Binding-site contacts:
Ligand atom OAJ contacts residue ARG198 of chain 1.A at 2.7 Å (salt-bridge).
Ligand atom OAM contacts residue TYR453 of chain 1.A at 3.7 Å.
Ligand atom CAF contacts residue TRP502 of chain 1.A at 3.7 Å (hydrophobic).
Ligand atom OAQ contacts residue TRP468 of chain 1.A at 3.5 Å.
Ligand atom OAM contacts residue TRP502 of chain 1.A at 3.7 Å.
Ligand atom CAA contacts residue GLU346 of chain 1.A at 3.6 Å.
Ligand atom CAG contacts residue TYR453 of chain 1.A at 3.4 Å (hydrophobic).
Ligand atom OAM contacts residue TRP468 of chain 1.A at 2.8 Å (h-bond).
Ligand atom CAP contacts residue GLU346 of chain 1.A at 3.5 Å.
Ligand atom OAQ contacts residue GLU346 of chain 1.A at 3.4 Å (salt-bridge).
Ligand atom NAY contacts residue GLU346 of chain 1.A at 2.6 Å (salt-bridge).
Ligand atom OAN contacts residue TRP502 of chain 1.A at 3.5 Å.
Ligand atom OAR contacts residue GLU346 of chain 1.A at 2.9 Å (salt-bridge).
Ligand atom OAK contacts residue TRP502 of chain 1.A at 3.2 Å.
Ligand atom CAT contacts residue TRP468 of chain 1.A at 3.4 Å (hydrophobic).
Ligand atom OAQ contacts residue TRP426 of chain 1.A at 3.3 Å.
Ligand atom CAG contacts residue TRP502 of chain 1.A at 3.7 Å (hydrophobic).
Ligand atom CAF contacts residue ASP455 of chain 1.A at 3.3 Å.
Ligand atom CAH contacts residue TYR453 of chain 1.A at 3.6 Å (hydrophobic).
Ligand atom CAS contacts residue TRP468 of chain 1.A at 3.5 Å (hydrophobic).
Ligand atom OAN contacts residue TYR453 of chain 1.A at 2.5 Å (h-bond).
Ligand atom CAB contacts residue GLU346 of chain 1.A at 3.3 Å.
Ligand atom OAJ contacts residue HIS281 of chain 1.A at 3.3 Å.
Ligand atom OAK contacts residue ARG198 of chain 1.A at 2.8 Å (salt-bridge).
Ligand atom CAD contacts residue GLU306 of chain 1.A at 3.6 Å.
Ligand atom CAD contacts residue GLU504 of chain 1.A at 3.3 Å.
Ligand atom CAH contacts residue ASP345 of chain 1.A at 3.5 Å.
Ligand atom CAG contacts residue ASP345 of chain 1.A at 3.7 Å.
Ligand atom OAK contacts residue GLU504 of chain 1.A at 2.6 Å (salt-bridge).
Ligand atom CAH contacts residue TRP426 of chain 1.A at 3.5 Å (hydrophobic).
Ligand atom NAI contacts residue ASP345 of chain 1.A at 3.0 Å (salt-bridge).
Ligand atom CAF contacts residue TRP468 of chain 1.A at 3.5 Å (hydrophobic).
Ligand atom OAR contacts residue VAL305 of chain 1.A at 3.4 Å.
Ligand atom NAO contacts residue TRP468 of chain 1.A at 3.1 Å.
Ligand atom OAM contacts residue ASP455 of chain 1.A at 2.7 Å (salt-bridge).
Ligand atom OAN contacts residue TRP426 of chain 1.A at 3.8 Å.
Ligand atom NAI contacts residue GLU346 of chain 1.A at 3.5 Å (salt-bridge).
Ligand atom CAH contacts residue TRP402 of chain 1.A at 3.7 Å (hydrophobic).
Ligand atom CAE contacts residue TRP502 of chain 1.A at 3.6 Å (hydrophobic).
Ligand atom NAY contacts residue TRP426 of chain 1.A at 3.5 Å.

Sequence of chain 1.A:
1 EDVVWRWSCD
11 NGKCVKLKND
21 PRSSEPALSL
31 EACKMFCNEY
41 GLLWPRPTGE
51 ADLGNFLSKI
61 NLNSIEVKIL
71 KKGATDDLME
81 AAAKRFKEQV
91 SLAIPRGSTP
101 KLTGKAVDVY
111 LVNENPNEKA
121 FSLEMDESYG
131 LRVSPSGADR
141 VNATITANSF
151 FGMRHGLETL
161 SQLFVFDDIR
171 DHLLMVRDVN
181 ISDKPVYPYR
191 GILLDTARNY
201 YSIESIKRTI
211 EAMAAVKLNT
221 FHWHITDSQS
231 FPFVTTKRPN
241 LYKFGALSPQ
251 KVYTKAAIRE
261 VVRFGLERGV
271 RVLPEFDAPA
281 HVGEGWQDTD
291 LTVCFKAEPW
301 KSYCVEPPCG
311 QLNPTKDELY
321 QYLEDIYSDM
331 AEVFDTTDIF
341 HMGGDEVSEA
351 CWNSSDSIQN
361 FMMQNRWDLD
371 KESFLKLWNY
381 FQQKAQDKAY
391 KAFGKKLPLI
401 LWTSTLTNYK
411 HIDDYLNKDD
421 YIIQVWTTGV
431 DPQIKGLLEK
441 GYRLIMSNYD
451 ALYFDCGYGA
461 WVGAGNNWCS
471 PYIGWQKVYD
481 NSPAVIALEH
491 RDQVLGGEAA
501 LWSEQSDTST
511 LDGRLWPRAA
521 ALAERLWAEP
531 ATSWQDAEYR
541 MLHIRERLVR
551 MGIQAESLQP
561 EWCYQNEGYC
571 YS

A small-molecule ligand and the protein it binds are described below.
Small molecule (SMILES): CC(=O)N[C@H]1/C(=N/OC(=O)Nc2ccccc2)O[C@H](CO)[C@@H](O)[C@@H]1O